A protein and the small-molecule ligand that binds it are described below.
Small molecule (SMILES): CC(=O)N[C@H]1[C@H](O[C@H]2[C@H](O)[C@@H](NC(C)=O)CO[C@@H]2CO)O[C@H](CO)[C@@H](O[C@@H]2O[C@H](CO)[C@@H](O)[C@H](O)[C@@H]2O)[C@@H]1O

Binding-site contacts:
Ligand atom C8 contacts residue ASN808 of chain 1.B at 3.2 Å.
Ligand atom C1 contacts residue ASN848 of chain 1.B at 1.4 Å.
Ligand atom C5 contacts residue ARG851 of chain 1.B at 3.4 Å.
Ligand atom C4 contacts residue ARG851 of chain 1.B at 3.5 Å.
Ligand atom C6 contacts residue SER826 of chain 1.B at 3.8 Å.
Ligand atom C2 contacts residue ASP872 of chain 1.B at 3.2 Å.
Ligand atom O7 contacts residue ASN848 of chain 1.B at 3.9 Å.
Ligand atom C7 contacts residue ASN808 of chain 1.B at 3.1 Å.
Ligand atom C7 contacts residue ASN848 of chain 1.B at 3.6 Å.
Ligand atom O4 contacts residue ARG851 of chain 1.B at 2.5 Å (salt-bridge).
Ligand atom N2 contacts residue ARG851 of chain 1.B at 3.6 Å (salt-bridge).
Ligand atom C1 contacts residue ARG851 of chain 1.B at 3.4 Å.
Ligand atom C2 contacts residue ASN848 of chain 1.B at 2.5 Å.
Ligand atom O3 contacts residue ASN808 of chain 1.B at 3.1 Å (h-bond).
Ligand atom O7 contacts residue LYS807 of chain 1.B at 3.8 Å.
Ligand atom O7 contacts residue GLN805 of chain 1.B at 3.5 Å (h-bond).
Ligand atom C3 contacts residue ASN848 of chain 1.B at 3.8 Å.
Ligand atom C8 contacts residue ARG851 of chain 1.B at 3.2 Å.
Ligand atom O5 contacts residue SER826 of chain 1.B at 3.2 Å (h-bond).
Ligand atom N2 contacts residue ASN848 of chain 1.B at 2.9 Å (h-bond).
Ligand atom O7 contacts residue ASN808 of chain 1.B at 3.0 Å (h-bond).
Ligand atom C8 contacts residue VAL894 of chain 1.B at 3.9 Å (hydrophobic).
Ligand atom O5 contacts residue ASN848 of chain 1.B at 2.4 Å (h-bond).
Ligand atom O5 contacts residue SER850 of chain 1.B at 4.0 Å.
Ligand atom C8 contacts residue ASP872 of chain 1.B at 3.8 Å.
Ligand atom C3 contacts residue ASP872 of chain 1.B at 3.5 Å.
Ligand atom N2 contacts residue ASN808 of chain 1.B at 3.6 Å (h-bond).
Ligand atom O6 contacts residue SER827 of chain 1.B at 3.8 Å.
Ligand atom C2 contacts residue ARG851 of chain 1.B at 3.4 Å.
Ligand atom N2 contacts residue ASP872 of chain 1.B at 2.7 Å (salt-bridge).
Ligand atom C1 contacts residue ASP872 of chain 1.B at 3.2 Å.
Ligand atom C8 contacts residue SER870 of chain 1.B at 3.5 Å.
Ligand atom C2 contacts residue GLN805 of chain 1.B at 3.9 Å.
Ligand atom C5 contacts residue ASN848 of chain 1.B at 3.6 Å.
Ligand atom C7 contacts residue ARG851 of chain 1.B at 3.5 Å.
Ligand atom C7 contacts residue ASP872 of chain 1.B at 3.8 Å.
Ligand atom C1 contacts residue SER850 of chain 1.B at 3.6 Å.
Ligand atom C6 contacts residue ARG851 of chain 1.B at 3.4 Å.
Ligand atom O6 contacts residue SER826 of chain 1.B at 2.5 Å (h-bond).
Ligand atom O5 contacts residue ARG851 of chain 1.B at 3.8 Å.

Sequence of chain 1.B:
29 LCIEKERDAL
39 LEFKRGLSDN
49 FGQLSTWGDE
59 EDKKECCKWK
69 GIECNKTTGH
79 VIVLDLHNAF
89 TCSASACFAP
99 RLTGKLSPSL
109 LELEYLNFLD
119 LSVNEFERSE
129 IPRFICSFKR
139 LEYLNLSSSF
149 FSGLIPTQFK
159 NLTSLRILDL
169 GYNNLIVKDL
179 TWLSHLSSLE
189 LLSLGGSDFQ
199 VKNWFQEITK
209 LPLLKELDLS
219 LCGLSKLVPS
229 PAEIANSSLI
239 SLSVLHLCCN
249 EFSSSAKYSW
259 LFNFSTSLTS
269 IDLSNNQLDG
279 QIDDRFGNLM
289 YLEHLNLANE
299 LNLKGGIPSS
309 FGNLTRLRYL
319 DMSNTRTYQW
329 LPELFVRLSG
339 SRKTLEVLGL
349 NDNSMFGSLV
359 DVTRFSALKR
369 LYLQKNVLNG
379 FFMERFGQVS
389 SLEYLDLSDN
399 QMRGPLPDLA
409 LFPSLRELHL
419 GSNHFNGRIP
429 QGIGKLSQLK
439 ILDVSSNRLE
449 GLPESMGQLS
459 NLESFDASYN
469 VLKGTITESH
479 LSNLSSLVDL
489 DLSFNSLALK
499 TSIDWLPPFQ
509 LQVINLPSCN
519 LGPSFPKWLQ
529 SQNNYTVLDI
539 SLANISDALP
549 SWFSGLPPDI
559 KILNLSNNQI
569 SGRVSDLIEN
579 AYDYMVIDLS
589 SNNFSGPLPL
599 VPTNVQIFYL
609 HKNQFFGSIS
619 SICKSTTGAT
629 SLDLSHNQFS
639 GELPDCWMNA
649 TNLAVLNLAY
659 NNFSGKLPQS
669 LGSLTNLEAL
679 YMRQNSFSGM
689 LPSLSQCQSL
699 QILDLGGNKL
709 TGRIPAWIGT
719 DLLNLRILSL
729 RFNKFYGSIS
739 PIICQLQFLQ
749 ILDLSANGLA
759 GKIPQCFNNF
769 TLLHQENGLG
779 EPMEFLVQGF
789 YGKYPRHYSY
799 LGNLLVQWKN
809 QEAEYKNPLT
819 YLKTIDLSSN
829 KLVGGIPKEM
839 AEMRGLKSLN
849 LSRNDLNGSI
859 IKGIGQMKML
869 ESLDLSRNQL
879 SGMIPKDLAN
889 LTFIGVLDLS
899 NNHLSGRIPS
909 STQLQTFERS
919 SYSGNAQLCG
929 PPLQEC